A small-molecule ligand and the protein it binds are described below.
Small molecule (SMILES): CC(=O)N[C@H]1[C@H](O[C@H]2[C@H](O)[C@@H](NC(C)=O)CO[C@@H]2CO)O[C@H](CO)[C@@H](O)[C@@H]1O

Binding-site contacts:
Ligand atom C5 contacts residue ASN242 of chain 2.A at 3.4 Å.
Ligand atom C1 contacts residue ASN171 of chain 2.A at 1.6 Å.
Ligand atom C8 contacts residue ASP243 of chain 2.A at 3.8 Å.
Ligand atom C4 contacts residue ASN171 of chain 2.A at 4.2 Å.
Ligand atom O5 contacts residue ASN242 of chain 2.A at 4.1 Å.
Ligand atom C3 contacts residue ASN171 of chain 2.A at 3.8 Å.
Ligand atom C6 contacts residue ASN242 of chain 2.A at 3.8 Å.
Ligand atom C7 contacts residue ASN171 of chain 2.A at 3.7 Å.
Ligand atom C5 contacts residue ASN171 of chain 2.A at 3.6 Å.
Ligand atom O5 contacts residue ASN171 of chain 2.A at 2.3 Å (h-bond).
Ligand atom C2 contacts residue ASN242 of chain 2.A at 3.9 Å.
Ligand atom C3 contacts residue ASN242 of chain 2.A at 3.7 Å.
Ligand atom N2 contacts residue ASP243 of chain 2.A at 4.2 Å.
Ligand atom C7 contacts residue ASN242 of chain 2.A at 4.4 Å.
Ligand atom O3 contacts residue ASN242 of chain 2.A at 4.4 Å.
Ligand atom C1 contacts residue ASN242 of chain 2.A at 3.9 Å.
Ligand atom N2 contacts residue ALA244 of chain 2.A at 4.2 Å.
Ligand atom C2 contacts residue ASN171 of chain 2.A at 2.5 Å.
Ligand atom N2 contacts residue ASN242 of chain 2.A at 3.4 Å (h-bond).
Ligand atom C7 contacts residue ALA244 of chain 2.A at 3.9 Å (hydrophobic).
Ligand atom C8 contacts residue SER223 of chain 3.A at 3.3 Å.
Ligand atom N2 contacts residue ASN171 of chain 2.A at 3.0 Å (h-bond).
Ligand atom O7 contacts residue ALA244 of chain 2.A at 4.4 Å.
Ligand atom C8 contacts residue ALA244 of chain 2.A at 3.4 Å (hydrophobic).
Ligand atom O7 contacts residue ASN171 of chain 2.A at 3.9 Å.

Sequence of chain 2.A:
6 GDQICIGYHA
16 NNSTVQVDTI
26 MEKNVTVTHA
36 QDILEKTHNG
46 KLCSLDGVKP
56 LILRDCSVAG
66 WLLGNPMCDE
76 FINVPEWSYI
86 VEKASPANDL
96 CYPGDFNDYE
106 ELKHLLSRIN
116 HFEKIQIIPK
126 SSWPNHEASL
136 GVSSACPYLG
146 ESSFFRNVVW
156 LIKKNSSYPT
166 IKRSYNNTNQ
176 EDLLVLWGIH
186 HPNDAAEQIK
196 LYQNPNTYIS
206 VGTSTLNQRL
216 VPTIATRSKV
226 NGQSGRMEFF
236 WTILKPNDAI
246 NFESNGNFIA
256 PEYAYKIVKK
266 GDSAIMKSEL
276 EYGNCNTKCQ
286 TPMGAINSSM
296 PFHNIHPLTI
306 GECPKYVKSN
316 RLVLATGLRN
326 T

Sequence of chain 3.A:
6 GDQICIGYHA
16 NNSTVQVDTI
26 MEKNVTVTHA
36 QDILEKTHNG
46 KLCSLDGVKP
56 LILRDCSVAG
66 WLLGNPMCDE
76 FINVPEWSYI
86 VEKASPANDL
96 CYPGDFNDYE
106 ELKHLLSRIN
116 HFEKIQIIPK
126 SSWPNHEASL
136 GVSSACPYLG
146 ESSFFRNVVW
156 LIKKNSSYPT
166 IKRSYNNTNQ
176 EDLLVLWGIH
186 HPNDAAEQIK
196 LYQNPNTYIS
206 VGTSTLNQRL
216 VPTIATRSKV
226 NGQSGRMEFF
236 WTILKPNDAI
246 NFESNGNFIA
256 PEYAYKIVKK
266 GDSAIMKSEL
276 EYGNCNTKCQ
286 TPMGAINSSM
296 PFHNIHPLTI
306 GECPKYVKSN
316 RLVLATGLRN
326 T